The small molecule below binds the protein below.
Small molecule (SMILES): CC1=CC(=O)NS(=O)(=O)O1

Sequence of chain 1.A:
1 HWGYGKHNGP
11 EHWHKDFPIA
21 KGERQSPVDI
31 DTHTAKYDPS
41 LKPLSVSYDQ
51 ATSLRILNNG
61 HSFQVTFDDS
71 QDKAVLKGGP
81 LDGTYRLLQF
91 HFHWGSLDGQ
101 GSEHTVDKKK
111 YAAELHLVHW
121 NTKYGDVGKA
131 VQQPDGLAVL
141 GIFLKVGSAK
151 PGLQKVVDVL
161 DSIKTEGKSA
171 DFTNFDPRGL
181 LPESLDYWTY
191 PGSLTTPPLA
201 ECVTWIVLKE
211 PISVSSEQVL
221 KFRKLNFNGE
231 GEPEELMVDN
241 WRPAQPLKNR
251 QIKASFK

Binding-site contacts:
Ligand atom CAC contacts residue LYS221 of chain 1.A at 4.3 Å.
Ligand atom CAE contacts residue ASP161 of chain 1.A at 3.9 Å.
Ligand atom OAG contacts residue LYS164 of chain 1.A at 4.5 Å.
Ligand atom CAD contacts residue LYS221 of chain 1.A at 3.8 Å.
Ligand atom OAB contacts residue ASP161 of chain 1.A at 3.4 Å.
Ligand atom OAI contacts residue LYS221 of chain 1.A at 3.9 Å.
Ligand atom NAF contacts residue LYS224 of chain 1.A at 3.4 Å (salt-bridge).
Ligand atom CAD contacts residue ASP161 of chain 1.A at 3.8 Å.
Ligand atom CAJ contacts residue LYS164 of chain 1.A at 4.3 Å.
Ligand atom CAJ contacts residue LYS224 of chain 1.A at 3.5 Å.
Ligand atom OAI contacts residue LYS224 of chain 1.A at 3.9 Å.
Ligand atom OAH contacts residue ASP161 of chain 1.A at 3.4 Å.
Ligand atom CAJ contacts residue LEU225 of chain 1.A at 3.3 Å (hydrophobic).
Ligand atom CAJ contacts residue LYS221 of chain 1.A at 3.9 Å.
Ligand atom OAG contacts residue LYS224 of chain 1.A at 2.9 Å.
Ligand atom OAH contacts residue LYS164 of chain 1.A at 4.3 Å.
Ligand atom SAA contacts residue LYS224 of chain 1.A at 4.0 Å.
Ligand atom OAB contacts residue LYS164 of chain 1.A at 3.9 Å.
Ligand atom CAJ contacts residue ASP161 of chain 1.A at 4.2 Å.
Ligand atom CAC contacts residue ASP161 of chain 1.A at 3.6 Å.
Ligand atom SAA contacts residue ASP161 of chain 1.A at 3.8 Å.
Ligand atom CAD contacts residue LYS224 of chain 1.A at 3.8 Å.
Ligand atom OAB contacts residue LEU160 of chain 1.A at 4.2 Å.
Ligand atom CAC contacts residue LEU160 of chain 1.A at 3.7 Å (hydrophobic).
Ligand atom OAI contacts residue ASP161 of chain 1.A at 4.3 Å.
Ligand atom CAE contacts residue LYS224 of chain 1.A at 3.7 Å.
Ligand atom CAJ contacts residue LEU160 of chain 1.A at 3.5 Å (hydrophobic).
Ligand atom CAC contacts residue LYS224 of chain 1.A at 3.9 Å.
Ligand atom CAD contacts residue LEU160 of chain 1.A at 4.0 Å (hydrophobic).
Ligand atom NAF contacts residue ASP161 of chain 1.A at 3.6 Å.
Ligand atom OAB contacts residue LYS224 of chain 1.A at 4.2 Å.